The protein below binds the small molecule below.
Small molecule (SMILES): CC(=O)N[C@H]1[C@H](O[C@H]2[C@H](O)[C@@H](NC(C)=O)CO[C@@H]2CO)O[C@H](CO)[C@@H](O)[C@@H]1O

Binding-site contacts:
Ligand atom O5 contacts residue ASN103 of chain 1.A at 2.4 Å (h-bond).
Ligand atom N2 contacts residue ASN103 of chain 1.A at 2.8 Å (h-bond).
Ligand atom C8 contacts residue VAL72 of chain 1.A at 3.8 Å (hydrophobic).
Ligand atom C7 contacts residue ASN103 of chain 1.A at 3.6 Å.
Ligand atom C3 contacts residue ASN103 of chain 1.A at 3.8 Å.
Ligand atom C2 contacts residue ASN103 of chain 1.A at 2.5 Å.
Ligand atom C7 contacts residue VAL72 of chain 1.A at 4.5 Å (hydrophobic).
Ligand atom C4 contacts residue ASN103 of chain 1.A at 4.3 Å.
Ligand atom C5 contacts residue ASN103 of chain 1.A at 3.6 Å.
Ligand atom C1 contacts residue ASN103 of chain 1.A at 1.4 Å.
Ligand atom O7 contacts residue ASN103 of chain 1.A at 3.4 Å (h-bond).

Sequence of chain 1.A:
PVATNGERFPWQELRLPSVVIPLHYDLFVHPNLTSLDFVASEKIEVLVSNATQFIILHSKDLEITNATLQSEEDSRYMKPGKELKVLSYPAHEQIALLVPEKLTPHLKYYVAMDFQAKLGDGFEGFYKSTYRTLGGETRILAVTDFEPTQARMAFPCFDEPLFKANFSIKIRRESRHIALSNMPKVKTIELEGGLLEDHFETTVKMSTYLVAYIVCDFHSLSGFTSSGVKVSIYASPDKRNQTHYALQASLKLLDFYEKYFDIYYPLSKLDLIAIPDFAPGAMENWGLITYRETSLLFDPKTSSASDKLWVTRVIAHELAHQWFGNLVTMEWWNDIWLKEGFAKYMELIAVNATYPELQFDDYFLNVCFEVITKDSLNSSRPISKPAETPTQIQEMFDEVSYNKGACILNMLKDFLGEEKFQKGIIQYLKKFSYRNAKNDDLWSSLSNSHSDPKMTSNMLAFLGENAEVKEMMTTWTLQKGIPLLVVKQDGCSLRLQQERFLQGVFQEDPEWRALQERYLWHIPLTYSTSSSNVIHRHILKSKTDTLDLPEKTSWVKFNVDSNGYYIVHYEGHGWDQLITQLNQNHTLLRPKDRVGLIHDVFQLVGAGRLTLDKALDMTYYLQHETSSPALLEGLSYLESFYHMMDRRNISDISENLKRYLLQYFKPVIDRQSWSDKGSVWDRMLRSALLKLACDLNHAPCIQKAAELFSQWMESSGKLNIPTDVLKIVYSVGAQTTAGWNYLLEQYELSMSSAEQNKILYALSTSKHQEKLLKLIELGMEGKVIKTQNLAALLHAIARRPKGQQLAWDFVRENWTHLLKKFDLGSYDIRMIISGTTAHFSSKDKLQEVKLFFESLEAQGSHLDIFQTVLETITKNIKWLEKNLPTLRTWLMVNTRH